This small molecule binds to this protein.
Small molecule (SMILES): CC(=O)N[C@H]1[C@H](O[C@H]2[C@H](O)[C@@H](NC(C)=O)CO[C@@H]2CO)O[C@H](CO)[C@@H](O)[C@@H]1O

Sequence of chain 57.E:
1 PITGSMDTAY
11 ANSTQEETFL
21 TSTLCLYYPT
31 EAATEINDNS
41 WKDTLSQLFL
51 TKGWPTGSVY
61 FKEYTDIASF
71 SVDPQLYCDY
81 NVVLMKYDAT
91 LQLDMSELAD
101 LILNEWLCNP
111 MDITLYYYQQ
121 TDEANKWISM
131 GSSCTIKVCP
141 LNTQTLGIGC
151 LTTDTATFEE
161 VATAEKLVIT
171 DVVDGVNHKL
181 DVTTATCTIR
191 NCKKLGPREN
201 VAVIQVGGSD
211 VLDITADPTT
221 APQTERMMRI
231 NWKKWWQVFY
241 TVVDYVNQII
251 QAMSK

Binding-site contacts:
Ligand atom C2 contacts residue ASN12 of chain 57.E at 3.3 Å.
Ligand atom C1 contacts residue ASN12 of chain 57.E at 2.2 Å.
Ligand atom C7 contacts residue ASN12 of chain 57.E at 3.9 Å.
Ligand atom N2 contacts residue ASN12 of chain 57.E at 3.8 Å.
Ligand atom O5 contacts residue ASN12 of chain 57.E at 2.7 Å (h-bond).
Ligand atom C5 contacts residue ASN12 of chain 57.E at 4.1 Å.
Ligand atom O7 contacts residue ASN12 of chain 57.E at 3.6 Å.